Sequence of chain 1.C:
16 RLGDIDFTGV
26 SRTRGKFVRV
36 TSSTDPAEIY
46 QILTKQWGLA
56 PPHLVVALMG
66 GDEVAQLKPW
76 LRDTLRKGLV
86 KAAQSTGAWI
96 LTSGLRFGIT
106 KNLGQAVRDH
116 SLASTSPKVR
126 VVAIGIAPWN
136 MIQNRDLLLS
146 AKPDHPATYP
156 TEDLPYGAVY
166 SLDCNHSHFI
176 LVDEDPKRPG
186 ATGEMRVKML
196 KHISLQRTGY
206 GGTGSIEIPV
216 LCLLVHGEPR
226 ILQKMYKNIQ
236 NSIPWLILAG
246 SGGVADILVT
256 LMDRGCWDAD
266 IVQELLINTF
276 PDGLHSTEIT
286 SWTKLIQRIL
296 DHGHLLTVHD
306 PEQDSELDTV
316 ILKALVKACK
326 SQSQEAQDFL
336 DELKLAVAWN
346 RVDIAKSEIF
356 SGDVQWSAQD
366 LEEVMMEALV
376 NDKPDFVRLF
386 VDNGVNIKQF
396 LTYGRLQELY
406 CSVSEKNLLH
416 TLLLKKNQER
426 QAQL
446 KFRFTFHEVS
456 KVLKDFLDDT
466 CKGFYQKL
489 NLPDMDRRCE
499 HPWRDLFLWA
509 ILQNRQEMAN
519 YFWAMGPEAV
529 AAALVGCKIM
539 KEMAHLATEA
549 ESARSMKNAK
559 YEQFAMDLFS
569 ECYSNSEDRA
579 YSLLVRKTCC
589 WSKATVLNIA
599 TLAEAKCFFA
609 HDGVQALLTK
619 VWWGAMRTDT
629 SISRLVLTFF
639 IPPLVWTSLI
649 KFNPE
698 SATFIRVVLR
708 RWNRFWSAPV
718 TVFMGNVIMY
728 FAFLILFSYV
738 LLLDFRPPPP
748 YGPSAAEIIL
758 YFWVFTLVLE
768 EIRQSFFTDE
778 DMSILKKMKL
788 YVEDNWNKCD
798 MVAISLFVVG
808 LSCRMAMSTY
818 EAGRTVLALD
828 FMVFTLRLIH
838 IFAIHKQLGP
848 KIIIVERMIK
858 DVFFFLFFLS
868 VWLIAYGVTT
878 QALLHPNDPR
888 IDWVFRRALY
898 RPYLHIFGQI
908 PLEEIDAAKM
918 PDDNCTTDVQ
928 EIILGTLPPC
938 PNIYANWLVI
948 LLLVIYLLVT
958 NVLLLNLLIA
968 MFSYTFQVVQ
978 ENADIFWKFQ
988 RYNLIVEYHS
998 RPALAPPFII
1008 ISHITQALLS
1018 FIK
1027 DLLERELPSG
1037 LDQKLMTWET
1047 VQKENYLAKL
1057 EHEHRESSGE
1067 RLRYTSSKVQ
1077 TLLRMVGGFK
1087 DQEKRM

A small-molecule ligand and the protein it binds are described below.
Small molecule (SMILES): CC(=O)N[C@@H]1[C@@H](O)[C@H](O)[C@@H](CO)O[C@H]1O

Binding-site contacts:
Ligand atom C2 contacts residue ASN921 of chain 1.C at 2.6 Å.
Ligand atom C3 contacts residue ASN921 of chain 1.C at 3.8 Å.
Ligand atom C8 contacts residue ASN921 of chain 1.C at 4.1 Å.
Ligand atom N2 contacts residue ASN921 of chain 1.C at 2.9 Å (h-bond).
Ligand atom C4 contacts residue ASN921 of chain 1.C at 4.3 Å.
Ligand atom C5 contacts residue ASN921 of chain 1.C at 3.6 Å.
Ligand atom C1 contacts residue ASN921 of chain 1.C at 1.4 Å.
Ligand atom O5 contacts residue ASN921 of chain 1.C at 2.4 Å (h-bond).
Ligand atom C7 contacts residue ASN921 of chain 1.C at 3.9 Å.